Sequence of chain 7.F:
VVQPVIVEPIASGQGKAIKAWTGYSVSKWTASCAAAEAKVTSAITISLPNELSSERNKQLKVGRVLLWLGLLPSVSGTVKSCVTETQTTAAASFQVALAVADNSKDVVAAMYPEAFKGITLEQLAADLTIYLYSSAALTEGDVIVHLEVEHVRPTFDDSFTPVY

Binding-site contacts:
Ligand atom C5 contacts residue TRP47 of chain 7.F at 3.8 Å (hydrophobic).
Ligand atom N3 contacts residue TRP47 of chain 7.F at 3.4 Å.
Ligand atom O2' contacts residue LYS143 of chain 7.F at 3.8 Å.
Ligand atom C3' contacts residue GLU140 of chain 7.F at 3.8 Å.
Ligand atom C8 contacts residue LYS143 of chain 7.F at 2.7 Å.
Ligand atom C5' contacts residue ARG90 of chain 7.F at 4.3 Å.
Ligand atom C2' contacts residue GLU140 of chain 7.F at 3.0 Å.
Ligand atom N9 contacts residue LYS143 of chain 7.F at 3.2 Å (salt-bridge).
Ligand atom C2' contacts residue LYS143 of chain 7.F at 3.7 Å.
Ligand atom N9 contacts residue GLU140 of chain 7.F at 4.1 Å.
Ligand atom C4' contacts residue GLU140 of chain 7.F at 3.4 Å.
Ligand atom C1' contacts residue LYS143 of chain 7.F at 3.2 Å.
Ligand atom N7 contacts residue TRP47 of chain 7.F at 3.6 Å.
Ligand atom N7 contacts residue LYS143 of chain 7.F at 3.8 Å.
Ligand atom N9 contacts residue TRP47 of chain 7.F at 3.3 Å.
Ligand atom O3' contacts residue GLU140 of chain 7.F at 4.4 Å.
Ligand atom C6 contacts residue TRP47 of chain 7.F at 3.7 Å (hydrophobic).
Ligand atom C1' contacts residue TRP47 of chain 7.F at 3.7 Å (hydrophobic).
Ligand atom O4' contacts residue TRP47 of chain 7.F at 3.4 Å.
Ligand atom O2' contacts residue GLU140 of chain 7.F at 2.3 Å (salt-bridge).
Ligand atom O4' contacts residue LYS143 of chain 7.F at 4.2 Å.
Ligand atom N1 contacts residue TRP47 of chain 7.F at 3.7 Å.
Ligand atom C2 contacts residue TRP47 of chain 7.F at 3.4 Å (hydrophobic).
Ligand atom C8 contacts residue TRP47 of chain 7.F at 3.6 Å (hydrophobic).
Ligand atom N6 contacts residue TRP47 of chain 7.F at 4.2 Å.
Ligand atom C4 contacts residue TRP47 of chain 7.F at 3.3 Å (hydrophobic).
Ligand atom C1' contacts residue GLU140 of chain 7.F at 2.7 Å.
Ligand atom O4' contacts residue LYS143 of chain 7.F at 4.4 Å.
Ligand atom O4' contacts residue GLU140 of chain 7.F at 3.0 Å (salt-bridge).

A small-molecule ligand and the protein it binds are described below.
Small molecule (SMILES): Nc1ncnc2c1ncn2[C@@H]1O[C@H]([C@@H]2O[C@@H]3[C@H](O[P](=O)(O)O2)[C@@H](CO[P](=O)(O)O[C@H]2[C@@H](O)[C@H](n4cnc5c(N)ncnc54)O[C@@H]2COP(=O)=O)O[C@H]3n2ccc(=O)[nH]c2=O)[C@@H](O[P](=O)(O)OC[C@H]2O[C@@H](n3ccc(=O)[nH]c3=O)[C@H](O)[C@@H]2O)[C@H]1O